Sequence of chain 1.X:
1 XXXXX

Binding-site contacts:
Ligand atom CL1 contacts residue UNK4 of chain 1.X at 3.1 Å.
Ligand atom O2 contacts residue UNK4 of chain 1.X at 3.9 Å.
Ligand atom O9A contacts residue UNK5 of chain 1.X at 4.1 Å.
Ligand atom CL1 contacts residue UNK3 of chain 1.X at 3.2 Å.
Ligand atom N9 contacts residue UNK5 of chain 1.X at 4.5 Å.
Ligand atom C1 contacts residue UNK4 of chain 1.X at 4.4 Å.
Ligand atom C2 contacts residue UNK4 of chain 1.X at 4.4 Å.
Ligand atom CL1 contacts residue UNK2 of chain 1.X at 4.4 Å.
Ligand atom O9B contacts residue UNK5 of chain 1.X at 4.4 Å.

The small molecule below binds the protein below.
Small molecule (SMILES): O=C(N[C@H](CO)[C@H](O)c1ccc([N+](=O)[O-])cc1)C(Cl)Cl